Sequence of chain 1.A:
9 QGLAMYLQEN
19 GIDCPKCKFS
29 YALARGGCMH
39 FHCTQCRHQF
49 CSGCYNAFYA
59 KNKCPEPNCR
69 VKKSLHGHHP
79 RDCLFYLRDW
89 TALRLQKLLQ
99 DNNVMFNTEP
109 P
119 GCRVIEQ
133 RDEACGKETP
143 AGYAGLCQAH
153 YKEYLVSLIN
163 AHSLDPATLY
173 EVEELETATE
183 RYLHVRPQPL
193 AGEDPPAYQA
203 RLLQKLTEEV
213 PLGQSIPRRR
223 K

This small molecule binds to this protein.
Small molecule (SMILES): COC(=O)CCCNC(=O)c1cc2c([nH]c1=O)CCC2

Binding-site contacts:
Ligand atom C13 contacts residue GLN125 of chain 1.A at 3.7 Å.
Ligand atom C3 contacts residue CYS36 of chain 1.A at 2.9 Å (hydrophobic).
Ligand atom C6 contacts residue ILE20 of chain 1.A at 3.6 Å (hydrophobic).
Ligand atom C9 contacts residue PHE39 of chain 1.A at 3.9 Å (hydrophobic).
Ligand atom O4 contacts residue ALA32 of chain 1.A at 3.7 Å.
Ligand atom C6 contacts residue ALA32 of chain 1.A at 2.9 Å (hydrophobic).
Ligand atom C4 contacts residue PHE39 of chain 1.A at 3.7 Å (hydrophobic).
Ligand atom C14 contacts residue THR42 of chain 1.A at 3.2 Å.
Ligand atom N11 contacts residue HIS40 of chain 1.A at 2.7 Å (h-bond).
Ligand atom C8 contacts residue PHE39 of chain 1.A at 3.7 Å (hydrophobic).
Ligand atom C10 contacts residue PHE39 of chain 1.A at 3.6 Å (hydrophobic).
Ligand atom NA contacts residue CYS36 of chain 1.A at 3.7 Å.
Ligand atom O2 contacts residue PHE39 of chain 1.A at 3.6 Å.
Ligand atom C10 contacts residue HIS40 of chain 1.A at 3.4 Å.
Ligand atom O13 contacts residue PHE39 of chain 1.A at 3.2 Å.
Ligand atom C7 contacts residue PHE39 of chain 1.A at 3.6 Å (hydrophobic).
Ligand atom C2 contacts residue HIS38 of chain 1.A at 3.3 Å.
Ligand atom C4 contacts residue CYS36 of chain 1.A at 3.1 Å (hydrophobic).
Ligand atom O2 contacts residue ILE20 of chain 1.A at 3.5 Å.
Ligand atom O2 contacts residue CYS36 of chain 1.A at 3.0 Å (h-bond).
Ligand atom C14 contacts residue HIS40 of chain 1.A at 3.4 Å.
Ligand atom C2 contacts residue CYS36 of chain 1.A at 1.6 Å (hydrophobic).
Ligand atom N11 contacts residue PHE39 of chain 1.A at 3.6 Å.
Ligand atom C8 contacts residue GLN125 of chain 1.A at 3.9 Å.
Ligand atom C1 contacts residue HIS38 of chain 1.A at 3.5 Å.
Ligand atom O4 contacts residue CYS36 of chain 1.A at 3.9 Å.
Ligand atom C11 contacts residue GLN125 of chain 1.A at 2.9 Å.
Ligand atom C12 contacts residue PHE39 of chain 1.A at 3.6 Å (hydrophobic).
Ligand atom O13 contacts residue HIS38 of chain 1.A at 3.5 Å (h-bond).
Ligand atom C12 contacts residue HIS40 of chain 1.A at 3.6 Å.
Ligand atom C1 contacts residue CYS36 of chain 1.A at 2.3 Å (hydrophobic).
Ligand atom O2 contacts residue SER50 of chain 1.A at 3.0 Å (h-bond).
Ligand atom C14 contacts residue TYR29 of chain 1.A at 3.8 Å (hydrophobic).
Ligand atom C13 contacts residue THR42 of chain 1.A at 3.7 Å.
Ligand atom O13 contacts residue HIS40 of chain 1.A at 2.8 Å (h-bond).
Ligand atom C11 contacts residue LEU31 of chain 1.A at 3.5 Å (hydrophobic).
Ligand atom C13 contacts residue TYR29 of chain 1.A at 3.6 Å (hydrophobic).
Ligand atom NA contacts residue HIS38 of chain 1.A at 3.4 Å (h-bond).
Ligand atom C9 contacts residue GLN125 of chain 1.A at 3.5 Å.
Ligand atom C3 contacts residue HIS38 of chain 1.A at 2.8 Å.